Sequence of chain 1.C:
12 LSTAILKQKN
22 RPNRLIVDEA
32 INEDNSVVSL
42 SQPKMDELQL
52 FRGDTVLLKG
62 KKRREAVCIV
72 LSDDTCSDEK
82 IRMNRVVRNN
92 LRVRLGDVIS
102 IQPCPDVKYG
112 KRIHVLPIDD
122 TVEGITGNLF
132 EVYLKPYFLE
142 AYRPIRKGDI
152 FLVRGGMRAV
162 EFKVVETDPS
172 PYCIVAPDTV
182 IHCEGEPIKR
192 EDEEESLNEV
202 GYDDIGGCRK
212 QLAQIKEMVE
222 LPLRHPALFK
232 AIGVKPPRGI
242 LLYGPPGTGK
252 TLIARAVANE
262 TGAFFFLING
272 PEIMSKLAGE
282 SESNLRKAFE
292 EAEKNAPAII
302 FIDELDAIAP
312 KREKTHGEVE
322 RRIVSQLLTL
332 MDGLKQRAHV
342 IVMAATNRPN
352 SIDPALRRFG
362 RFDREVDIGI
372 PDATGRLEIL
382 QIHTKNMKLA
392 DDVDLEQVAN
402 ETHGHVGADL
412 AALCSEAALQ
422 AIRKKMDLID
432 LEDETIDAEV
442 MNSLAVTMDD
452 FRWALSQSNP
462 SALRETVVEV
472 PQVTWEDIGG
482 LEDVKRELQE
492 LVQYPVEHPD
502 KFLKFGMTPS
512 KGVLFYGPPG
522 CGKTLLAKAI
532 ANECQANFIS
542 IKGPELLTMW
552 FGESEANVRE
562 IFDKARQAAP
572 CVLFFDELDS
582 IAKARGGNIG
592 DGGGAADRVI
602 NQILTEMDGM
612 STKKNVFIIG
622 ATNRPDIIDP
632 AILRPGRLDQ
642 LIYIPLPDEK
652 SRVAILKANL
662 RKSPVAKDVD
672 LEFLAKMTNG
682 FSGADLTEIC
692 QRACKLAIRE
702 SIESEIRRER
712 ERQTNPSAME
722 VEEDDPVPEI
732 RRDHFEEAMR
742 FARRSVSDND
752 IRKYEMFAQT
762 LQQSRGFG

A protein and the small-molecule ligand that binds it are described below.
Small molecule (SMILES): Nc1ncnc2c1ncn2[C@@H]1O[C@H](COP(=O)(O)OP(=O)(O)OP(O)(O)=S)[C@@H](O)[C@H]1O

Sequence of chain 1.D:
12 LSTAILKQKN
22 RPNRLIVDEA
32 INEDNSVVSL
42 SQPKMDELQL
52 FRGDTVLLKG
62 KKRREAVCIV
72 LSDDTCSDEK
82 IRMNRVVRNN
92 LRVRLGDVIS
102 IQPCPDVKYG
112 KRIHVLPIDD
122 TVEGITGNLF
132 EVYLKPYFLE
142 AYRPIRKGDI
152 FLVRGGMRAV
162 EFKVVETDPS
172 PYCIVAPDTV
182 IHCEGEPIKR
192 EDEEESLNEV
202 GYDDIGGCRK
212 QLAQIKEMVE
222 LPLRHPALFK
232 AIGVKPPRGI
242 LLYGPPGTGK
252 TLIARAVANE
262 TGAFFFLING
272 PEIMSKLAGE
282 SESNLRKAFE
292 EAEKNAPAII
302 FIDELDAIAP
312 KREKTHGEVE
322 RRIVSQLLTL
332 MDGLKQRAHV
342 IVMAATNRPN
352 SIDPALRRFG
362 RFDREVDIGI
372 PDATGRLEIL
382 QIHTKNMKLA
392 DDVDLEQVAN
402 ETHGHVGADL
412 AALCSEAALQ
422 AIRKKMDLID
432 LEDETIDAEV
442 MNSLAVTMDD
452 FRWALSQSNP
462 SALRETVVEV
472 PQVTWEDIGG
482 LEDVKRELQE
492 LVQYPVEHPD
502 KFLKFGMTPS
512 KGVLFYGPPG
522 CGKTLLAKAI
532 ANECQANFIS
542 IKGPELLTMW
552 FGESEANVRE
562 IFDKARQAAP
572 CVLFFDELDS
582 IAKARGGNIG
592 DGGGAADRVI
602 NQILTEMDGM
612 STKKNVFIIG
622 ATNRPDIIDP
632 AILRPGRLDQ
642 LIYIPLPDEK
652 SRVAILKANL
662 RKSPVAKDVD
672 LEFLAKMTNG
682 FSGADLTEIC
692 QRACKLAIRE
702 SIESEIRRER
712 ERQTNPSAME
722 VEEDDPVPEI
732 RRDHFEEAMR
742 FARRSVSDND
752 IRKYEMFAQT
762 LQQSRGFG

Binding-site contacts:
Ligand atom C8 contacts residue GLY248 of chain 1.C at 3.7 Å.
Ligand atom O3B contacts residue GLY248 of chain 1.C at 3.2 Å (h-bond).
Ligand atom O2A contacts residue GLY250 of chain 1.C at 3.5 Å.
Ligand atom O3G contacts residue ASN348 of chain 1.C at 3.4 Å (h-bond).
Ligand atom C6 contacts residue GLY207 of chain 1.C at 3.8 Å.
Ligand atom C8 contacts residue GLY250 of chain 1.C at 3.8 Å.
Ligand atom O2A contacts residue LYS251 of chain 1.C at 3.7 Å.
Ligand atom O2A contacts residue LEU253 of chain 1.C at 3.5 Å (h-bond).
Ligand atom O2G contacts residue MG1 of chain 1.P at 2.1 Å.
Ligand atom N3 contacts residue HIS384 of chain 1.C at 3.3 Å.
Ligand atom O2A contacts residue THR252 of chain 1.C at 3.7 Å.
Ligand atom O3G contacts residue LYS251 of chain 1.C at 3.8 Å.
Ligand atom N6 contacts residue GLY207 of chain 1.C at 2.9 Å (h-bond).
Ligand atom C5 contacts residue LEU253 of chain 1.C at 4.0 Å (hydrophobic).
Ligand atom C2 contacts residue LEU253 of chain 1.C at 3.9 Å (hydrophobic).
Ligand atom O4' contacts residue ALA409 of chain 1.C at 3.7 Å.
Ligand atom S1G contacts residue ARG359 of chain 1.D at 3.9 Å.
Ligand atom N1 contacts residue ASP205 of chain 1.C at 3.7 Å.
Ligand atom O3B contacts residue LYS251 of chain 1.C at 3.8 Å.
Ligand atom C2 contacts residue ASP205 of chain 1.C at 3.4 Å.
Ligand atom PB contacts residue MG1 of chain 1.P at 3.6 Å.
Ligand atom N7 contacts residue THR249 of chain 1.C at 3.7 Å.
Ligand atom O3A contacts residue GLY250 of chain 1.C at 3.5 Å (h-bond).
Ligand atom O1B contacts residue THR252 of chain 1.C at 3.0 Å (h-bond).
Ligand atom O2B contacts residue GLY250 of chain 1.C at 3.1 Å (h-bond).
Ligand atom O2G contacts residue THR252 of chain 1.C at 4.0 Å.
Ligand atom C8 contacts residue GLY408 of chain 1.C at 3.7 Å.
Ligand atom PG contacts residue MG1 of chain 1.P at 3.6 Å.
Ligand atom C4 contacts residue LEU253 of chain 1.C at 3.7 Å (hydrophobic).
Ligand atom N7 contacts residue GLY250 of chain 1.C at 3.6 Å.
Ligand atom O2B contacts residue THR252 of chain 1.C at 3.7 Å.
Ligand atom N3 contacts residue LEU253 of chain 1.C at 3.7 Å.
Ligand atom N1 contacts residue ILE206 of chain 1.C at 3.9 Å.
Ligand atom N1 contacts residue GLY207 of chain 1.C at 3.3 Å (h-bond).
Ligand atom O3A contacts residue GLY248 of chain 1.C at 3.7 Å.
Ligand atom O2' contacts residue HIS384 of chain 1.C at 3.2 Å (h-bond).
Ligand atom N7 contacts residue GLY408 of chain 1.C at 3.9 Å.
Ligand atom PB contacts residue LYS251 of chain 1.C at 3.8 Å.
Ligand atom O2B contacts residue LYS251 of chain 1.C at 2.5 Å (salt-bridge).
Ligand atom O1B contacts residue MG1 of chain 1.P at 2.3 Å.